Binding-site contacts:
Ligand atom C5 contacts residue PHE441 of chain 1.A at 3.8 Å (hydrophobic).
Ligand atom C11 contacts residue SER227 of chain 1.A at 3.3 Å.
Ligand atom C3 contacts residue THR134 of chain 1.A at 3.7 Å.
Ligand atom O1 contacts residue TRP438 of chain 1.A at 3.4 Å.
Ligand atom O2 contacts residue PHE441 of chain 1.A at 3.5 Å.
Ligand atom C9 contacts residue VAL138 of chain 1.A at 3.7 Å (hydrophobic).
Ligand atom C1 contacts residue ASN464 of chain 1.A at 3.4 Å.
Ligand atom C13 contacts residue PHE217 of chain 1.A at 3.6 Å (hydrophobic).
Ligand atom C5 contacts residue ASP137 of chain 1.A at 3.4 Å.
Ligand atom C14 contacts residue ASN445 of chain 1.A at 3.6 Å.
Ligand atom C2 contacts residue ASP137 of chain 1.A at 3.5 Å.
Ligand atom C10 contacts residue SER227 of chain 1.A at 3.6 Å.
Ligand atom C9 contacts residue THR142 of chain 1.A at 3.7 Å.
Ligand atom C5 contacts residue ASN464 of chain 1.A at 3.6 Å.
Ligand atom C2 contacts residue PHE217 of chain 1.A at 3.8 Å (hydrophobic).
Ligand atom C15 contacts residue ASN445 of chain 1.A at 3.2 Å.
Ligand atom N1 contacts residue ASP137 of chain 1.A at 2.8 Å (salt-bridge).
Ligand atom O1 contacts residue ASN464 of chain 1.A at 2.7 Å (h-bond).
Ligand atom C1 contacts residue TRP133 of chain 1.A at 3.8 Å (hydrophobic).
Ligand atom C15 contacts residue SER227 of chain 1.A at 4.0 Å.
Ligand atom C4 contacts residue ASN464 of chain 1.A at 3.9 Å.
Ligand atom C10 contacts residue VAL138 of chain 1.A at 3.9 Å (hydrophobic).
Ligand atom N1 contacts residue ASN464 of chain 1.A at 3.0 Å (h-bond).
Ligand atom C9 contacts residue SER231 of chain 1.A at 3.5 Å.
Ligand atom C10 contacts residue SER231 of chain 1.A at 3.6 Å.
Ligand atom C3 contacts residue ASP137 of chain 1.A at 3.5 Å.
Ligand atom C3 contacts residue PHE217 of chain 1.A at 3.7 Å (hydrophobic).
Ligand atom O1 contacts residue TYR468 of chain 1.A at 4.0 Å.
Ligand atom C12 contacts residue PHE442 of chain 1.A at 4.0 Å (hydrophobic).
Ligand atom C9 contacts residue PHE442 of chain 1.A at 3.9 Å (hydrophobic).
Ligand atom O1 contacts residue ASP137 of chain 1.A at 2.7 Å (salt-bridge).
Ligand atom O2 contacts residue PHE442 of chain 1.A at 3.8 Å.
Ligand atom C8 contacts residue PHE442 of chain 1.A at 3.4 Å (hydrophobic).
Ligand atom C2 contacts residue ASN464 of chain 1.A at 3.7 Å.
Ligand atom C6 contacts residue ASP137 of chain 1.A at 3.7 Å.
Ligand atom C7 contacts residue PHE442 of chain 1.A at 3.5 Å (hydrophobic).
Ligand atom C4 contacts residue ASP137 of chain 1.A at 3.2 Å.
Ligand atom C1 contacts residue ASP137 of chain 1.A at 3.7 Å.
Ligand atom C6 contacts residue VAL141 of chain 1.A at 3.7 Å (hydrophobic).
Ligand atom C8 contacts residue VAL141 of chain 1.A at 4.0 Å (hydrophobic).

Sequence of chain 1.A:
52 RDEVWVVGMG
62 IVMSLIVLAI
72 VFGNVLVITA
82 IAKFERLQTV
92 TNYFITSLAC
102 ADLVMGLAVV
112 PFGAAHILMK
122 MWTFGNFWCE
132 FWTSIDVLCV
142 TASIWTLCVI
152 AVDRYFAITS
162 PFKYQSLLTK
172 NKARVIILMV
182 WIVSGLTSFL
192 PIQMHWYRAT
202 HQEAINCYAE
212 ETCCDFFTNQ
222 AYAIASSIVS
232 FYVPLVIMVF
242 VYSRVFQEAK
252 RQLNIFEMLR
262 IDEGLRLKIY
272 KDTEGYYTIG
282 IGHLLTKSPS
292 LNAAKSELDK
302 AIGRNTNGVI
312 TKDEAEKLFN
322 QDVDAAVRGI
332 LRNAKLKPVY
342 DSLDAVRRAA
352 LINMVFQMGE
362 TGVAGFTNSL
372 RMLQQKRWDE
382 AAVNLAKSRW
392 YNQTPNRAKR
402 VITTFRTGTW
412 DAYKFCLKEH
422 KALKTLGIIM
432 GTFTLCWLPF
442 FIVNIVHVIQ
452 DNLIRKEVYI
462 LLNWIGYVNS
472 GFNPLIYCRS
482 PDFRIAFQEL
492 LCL

The protein below binds the small molecule below.
Small molecule (SMILES): C=CCc1ccccc1OC[C@@H](O)CNC(C)C